A small-molecule ligand and the protein it binds are described below.
Small molecule (SMILES): CCc1cc(/C(C)=N/OCc2ccc(C3CCCCC3)c(C(F)(F)F)c2)ccc1CN1CC(C(=O)O)C1

Binding-site contacts:
Ligand atom C05 contacts residue MET124 of chain 1.A at 4.0 Å (hydrophobic).
Ligand atom C20 contacts residue SER129 of chain 1.A at 4.0 Å.
Ligand atom C34 contacts residue SER105 of chain 1.A at 3.9 Å.
Ligand atom C02 contacts residue VAL194 of chain 1.A at 3.9 Å (hydrophobic).
Ligand atom C09 contacts residue PHE125 of chain 1.A at 3.4 Å (hydrophobic).
Ligand atom F28 contacts residue LEU276 of chain 1.A at 4.0 Å.
Ligand atom C12 contacts residue PHE125 of chain 1.A at 3.8 Å (hydrophobic).
Ligand atom O37 contacts residue SER105 of chain 1.A at 3.0 Å (h-bond).
Ligand atom O11 contacts residue PHE125 of chain 1.A at 3.4 Å.
Ligand atom C25 contacts residue CYS206 of chain 1.A at 3.7 Å (hydrophobic).
Ligand atom C19 contacts residue CYS206 of chain 1.A at 3.8 Å (hydrophobic).
Ligand atom C23 contacts residue VAL132 of chain 1.A at 3.8 Å (hydrophobic).
Ligand atom C12 contacts residue LEU128 of chain 1.A at 4.0 Å (hydrophobic).
Ligand atom N10 contacts residue MET124 of chain 1.A at 4.0 Å.
Ligand atom C34 contacts residue ARG120 of chain 1.A at 3.6 Å.
Ligand atom C04 contacts residue ASN101 of chain 1.A at 3.6 Å.
Ligand atom C21 contacts residue SER129 of chain 1.A at 3.1 Å.
Ligand atom C30 contacts residue ASN101 of chain 1.A at 3.3 Å.
Ligand atom N10 contacts residue PHE125 of chain 1.A at 3.4 Å.
Ligand atom C01 contacts residue ALA293 of chain 1.A at 3.4 Å (hydrophobic).
Ligand atom C29 contacts residue PHE125 of chain 1.A at 3.6 Å (hydrophobic).
Ligand atom O36 contacts residue GLY106 of chain 1.A at 3.2 Å (h-bond).
Ligand atom C18 contacts residue LEU128 of chain 1.A at 3.4 Å (hydrophobic).
Ligand atom C06 contacts residue MET124 of chain 1.A at 3.4 Å (hydrophobic).
Ligand atom C29 contacts residue LEU276 of chain 1.A at 4.0 Å (hydrophobic).
Ligand atom C24 contacts residue PHE210 of chain 1.A at 3.5 Å (hydrophobic).
Ligand atom F26 contacts residue CYS206 of chain 1.A at 2.7 Å.
Ligand atom F26 contacts residue PHE210 of chain 1.A at 3.9 Å.
Ligand atom F26 contacts residue THR207 of chain 1.A at 3.5 Å.
Ligand atom C34 contacts residue ASN101 of chain 1.A at 3.9 Å.
Ligand atom C05 contacts residue ASN101 of chain 1.A at 3.1 Å.
Ligand atom C35 contacts residue GLY106 of chain 1.A at 4.0 Å.
Ligand atom C20 contacts residue VAL209 of chain 1.A at 3.5 Å (hydrophobic).
Ligand atom C17 contacts residue SER129 of chain 1.A at 3.6 Å.
Ligand atom C35 contacts residue SER105 of chain 1.A at 3.5 Å.
Ligand atom O36 contacts residue SER105 of chain 1.A at 3.6 Å.
Ligand atom C18 contacts residue PHE125 of chain 1.A at 3.8 Å (hydrophobic).
Ligand atom F27 contacts residue CYS206 of chain 1.A at 3.4 Å.
Ligand atom C22 contacts residue SER129 of chain 1.A at 4.0 Å.
Ligand atom F27 contacts residue LEU276 of chain 1.A at 3.3 Å.

Sequence of chain 1.A:
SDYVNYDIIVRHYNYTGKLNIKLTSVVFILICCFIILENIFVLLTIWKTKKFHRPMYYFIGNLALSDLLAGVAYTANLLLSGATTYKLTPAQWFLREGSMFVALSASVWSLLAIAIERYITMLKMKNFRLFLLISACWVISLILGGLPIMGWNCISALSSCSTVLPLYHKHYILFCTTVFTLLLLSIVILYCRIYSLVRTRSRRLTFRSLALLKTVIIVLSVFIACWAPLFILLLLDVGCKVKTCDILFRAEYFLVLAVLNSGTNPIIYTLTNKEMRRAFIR